This protein binds this small molecule.
Small molecule (SMILES): CSCC[C@H](NC(=O)[C@H](CC(N)=O)NC(=O)[C@H](CCSC)NC(=O)[C@H](Cc1ccc(O)cc1)NC(=O)[C@@H](N)CC(=O)O)C(=O)N[C@@H](CO)C(=O)O

Sequence of chain 1.A:
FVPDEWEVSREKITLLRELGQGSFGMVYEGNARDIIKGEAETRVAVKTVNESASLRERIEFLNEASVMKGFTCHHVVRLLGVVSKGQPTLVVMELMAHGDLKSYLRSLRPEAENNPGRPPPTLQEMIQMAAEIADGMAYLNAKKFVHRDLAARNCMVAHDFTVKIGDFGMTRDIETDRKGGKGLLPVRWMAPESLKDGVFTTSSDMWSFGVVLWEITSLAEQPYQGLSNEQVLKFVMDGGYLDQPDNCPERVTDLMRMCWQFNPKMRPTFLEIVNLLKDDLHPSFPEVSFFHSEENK

Binding-site contacts:
Ligand atom CE contacts residue VAL193 of chain 1.A at 3.6 Å (hydrophobic).
Ligand atom N contacts residue GLY189 of chain 1.A at 3.5 Å (h-bond).
Ligand atom CG contacts residue LEU190 of chain 1.A at 3.2 Å (hydrophobic).
Ligand atom OH contacts residue ARG156 of chain 1.A at 3.0 Å (salt-bridge).
Ligand atom C contacts residue LEU191 of chain 1.A at 3.9 Å (hydrophobic).
Ligand atom OD2 contacts residue ARG156 of chain 1.A at 3.9 Å.
Ligand atom C contacts residue LEU191 of chain 1.A at 2.9 Å (hydrophobic).
Ligand atom O contacts residue LYS188 of chain 1.A at 3.7 Å.
Ligand atom N contacts residue LEU191 of chain 1.A at 3.1 Å (h-bond).
Ligand atom CA contacts residue GLY189 of chain 1.A at 3.6 Å.
Ligand atom SD contacts residue ASN235 of chain 1.A at 3.3 Å.
Ligand atom C contacts residue GLY189 of chain 1.A at 4.0 Å.
Ligand atom CE2 contacts residue ARG156 of chain 1.A at 3.5 Å.
Ligand atom CE1 contacts residue ARG156 of chain 1.A at 3.8 Å.
Ligand atom CB contacts residue LEU191 of chain 1.A at 4.0 Å (hydrophobic).
Ligand atom CA contacts residue LEU191 of chain 1.A at 3.9 Å (hydrophobic).
Ligand atom O contacts residue GLY189 of chain 1.A at 3.9 Å.
Ligand atom CB contacts residue LEU190 of chain 1.A at 3.8 Å (hydrophobic).
Ligand atom CE contacts residue LEU239 of chain 1.A at 3.4 Å (hydrophobic).
Ligand atom O contacts residue PRO192 of chain 1.A at 3.6 Å.
Ligand atom O contacts residue LEU191 of chain 1.A at 3.9 Å.
Ligand atom SD contacts residue LEU239 of chain 1.A at 3.3 Å.
Ligand atom O contacts residue LEU190 of chain 1.A at 3.1 Å.
Ligand atom OH contacts residue ASN157 of chain 1.A at 3.6 Å (h-bond).
Ligand atom OD2 contacts residue LYS105 of chain 1.A at 3.8 Å.
Ligand atom ND2 contacts residue LEU190 of chain 1.A at 3.2 Å.
Ligand atom CE contacts residue LEU201 of chain 1.A at 3.8 Å (hydrophobic).
Ligand atom O contacts residue LEU191 of chain 1.A at 3.2 Å (h-bond).
Ligand atom CE2 contacts residue MET173 of chain 1.A at 3.8 Å (hydrophobic).
Ligand atom CA contacts residue LEU191 of chain 1.A at 3.0 Å (hydrophobic).
Ligand atom OG contacts residue GLY187 of chain 1.A at 3.6 Å.
Ligand atom CE2 contacts residue ASP152 of chain 1.A at 3.3 Å.
Ligand atom CZ contacts residue ARG156 of chain 1.A at 3.2 Å.
Ligand atom CZ contacts residue ASP152 of chain 1.A at 3.5 Å.
Ligand atom CG contacts residue ARG156 of chain 1.A at 3.7 Å.
Ligand atom O contacts residue LEU191 of chain 1.A at 3.1 Å (h-bond).
Ligand atom OG contacts residue LYS188 of chain 1.A at 3.5 Å (salt-bridge).
Ligand atom OD1 contacts residue ARG156 of chain 1.A at 3.4 Å (salt-bridge).
Ligand atom OH contacts residue ASP152 of chain 1.A at 2.8 Å (salt-bridge).
Ligand atom OD1 contacts residue LEU190 of chain 1.A at 3.1 Å.